Binding-site contacts:
Ligand atom C26 contacts residue GLN65 of chain 2.B at 4.2 Å.
Ligand atom C17 contacts residue LEU15 of chain 2.B at 3.9 Å (hydrophobic).
Ligand atom C25 contacts residue LEU22 of chain 2.B at 3.5 Å (hydrophobic).
Ligand atom C16 contacts residue LEU15 of chain 2.B at 4.2 Å (hydrophobic).
Ligand atom C21 contacts residue ALA126 of chain 2.B at 3.8 Å (hydrophobic).
Ligand atom C11 contacts residue ALA103 of chain 2.B at 3.8 Å (hydrophobic).
Ligand atom C11 contacts residue ASP104 of chain 2.B at 4.3 Å.
Ligand atom C14 contacts residue LEU15 of chain 2.B at 4.2 Å (hydrophobic).
Ligand atom C10 contacts residue ASP16 of chain 2.B at 4.3 Å.
Ligand atom C10 contacts residue ALA103 of chain 2.B at 4.0 Å (hydrophobic).
Ligand atom C27 contacts residue ALA126 of chain 2.B at 3.5 Å (hydrophobic).
Ligand atom C18 contacts residue LEU15 of chain 2.B at 3.5 Å (hydrophobic).
Ligand atom C26 contacts residue ALA126 of chain 2.B at 3.5 Å (hydrophobic).
Ligand atom C10 contacts residue GLY105 of chain 2.B at 4.3 Å.
Ligand atom C24 contacts residue PRO19 of chain 2.B at 4.2 Å (hydrophobic).
Ligand atom C15 contacts residue PRO19 of chain 2.B at 4.2 Å (hydrophobic).
Ligand atom C15 contacts residue VAL17 of chain 2.B at 4.3 Å (hydrophobic).
Ligand atom C23 contacts residue VAL17 of chain 2.B at 4.2 Å (hydrophobic).
Ligand atom C27 contacts residue PRO19 of chain 2.B at 3.5 Å (hydrophobic).
Ligand atom C22 contacts residue ALA126 of chain 2.B at 3.4 Å (hydrophobic).
Ligand atom C22 contacts residue SER127 of chain 2.B at 4.1 Å.
Ligand atom C19 contacts residue LEU15 of chain 2.B at 3.9 Å (hydrophobic).
Ligand atom C23 contacts residue PRO19 of chain 2.B at 3.9 Å (hydrophobic).
Ligand atom C27 contacts residue SER127 of chain 2.B at 3.1 Å.
Ligand atom C10 contacts residue ASP104 of chain 2.B at 4.0 Å.
Ligand atom C26 contacts residue THR18 of chain 2.B at 4.3 Å.
Ligand atom C24 contacts residue ILE101 of chain 2.B at 3.8 Å (hydrophobic).
Ligand atom C26 contacts residue PRO19 of chain 2.B at 3.8 Å (hydrophobic).
Ligand atom C24 contacts residue ALA126 of chain 2.B at 4.1 Å (hydrophobic).
Ligand atom C23 contacts residue THR18 of chain 2.B at 4.1 Å.
Ligand atom C26 contacts residue SER127 of chain 2.B at 3.5 Å.
Ligand atom C15 contacts residue LEU15 of chain 2.B at 4.3 Å (hydrophobic).
Ligand atom C22 contacts residue PRO19 of chain 2.B at 3.5 Å (hydrophobic).
Ligand atom C21 contacts residue PRO19 of chain 2.B at 3.9 Å (hydrophobic).
Ligand atom C25 contacts residue THR18 of chain 2.B at 3.5 Å.
Ligand atom C25 contacts residue PRO19 of chain 2.B at 4.1 Å (hydrophobic).
Ligand atom C25 contacts residue ALA126 of chain 2.B at 3.9 Å (hydrophobic).
Ligand atom C23 contacts residue ALA126 of chain 2.B at 3.8 Å (hydrophobic).
Ligand atom C24 contacts residue THR18 of chain 2.B at 3.6 Å.
Ligand atom C24 contacts residue LEU22 of chain 2.B at 3.9 Å (hydrophobic).

A small-molecule ligand and the protein it binds are described below.
Small molecule (SMILES): C(#C[P+](c1ccccc1)(c1ccccc1)c1ccccc1)c1ccccc1

Sequence of chain 2.B:
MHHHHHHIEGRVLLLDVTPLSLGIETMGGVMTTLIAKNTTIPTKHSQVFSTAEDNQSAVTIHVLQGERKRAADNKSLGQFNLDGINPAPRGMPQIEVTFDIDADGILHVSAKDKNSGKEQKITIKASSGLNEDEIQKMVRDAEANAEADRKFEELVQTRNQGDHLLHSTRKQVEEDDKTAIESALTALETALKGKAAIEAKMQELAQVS